Binding-site contacts:
Ligand atom OAB contacts residue ILE33 of chain 1.B at 3.8 Å.
Ligand atom OAC contacts residue LYS52 of chain 1.B at 4.1 Å.
Ligand atom CAI contacts residue HIS67 of chain 1.B at 3.9 Å.
Ligand atom OAD contacts residue VAL39 of chain 1.B at 3.9 Å.
Ligand atom CAJ contacts residue TYR81 of chain 1.B at 3.6 Å (hydrophobic).
Ligand atom OAG contacts residue LYS137 of chain 1.B at 3.4 Å (salt-bridge).
Ligand atom OAQ contacts residue TYR81 of chain 1.B at 4.0 Å.
Ligand atom OAR contacts residue LYS137 of chain 1.B at 4.2 Å.
Ligand atom CAV contacts residue THR29 of chain 1.B at 3.8 Å.
Ligand atom CAI contacts residue LEU141 of chain 1.B at 4.0 Å (hydrophobic).
Ligand atom CBC contacts residue ILE33 of chain 1.B at 3.8 Å (hydrophobic).
Ligand atom CAJ contacts residue HIS67 of chain 1.B at 3.8 Å.
Ligand atom CAK contacts residue ILE33 of chain 1.B at 3.9 Å (hydrophobic).
Ligand atom OAG contacts residue VAL36 of chain 1.B at 4.2 Å.
Ligand atom OAD contacts residue THR29 of chain 1.B at 3.6 Å.
Ligand atom CBD contacts residue LYS137 of chain 1.B at 4.1 Å.
Ligand atom CAN contacts residue LYS137 of chain 1.B at 4.0 Å.
Ligand atom OAD contacts residue ASP26 of chain 1.B at 3.0 Å (salt-bridge).
Ligand atom OAD contacts residue ALA25 of chain 1.B at 3.7 Å.
Ligand atom OAQ contacts residue HIS67 of chain 1.B at 3.7 Å.
Ligand atom CBD contacts residue VAL36 of chain 1.B at 4.0 Å (hydrophobic).
Ligand atom OAB contacts residue GLY140 of chain 1.B at 4.0 Å.
Ligand atom OAQ contacts residue LYS137 of chain 1.B at 4.2 Å.
Ligand atom CAI contacts residue TYR81 of chain 1.B at 3.7 Å (hydrophobic).
Ligand atom OAC contacts residue ALA25 of chain 1.B at 3.9 Å.
Ligand atom CAK contacts residue LYS137 of chain 1.B at 4.1 Å.
Ligand atom OAC contacts residue TYR79 of chain 1.B at 3.9 Å.
Ligand atom CAT contacts residue ILE33 of chain 1.B at 3.7 Å (hydrophobic).
Ligand atom CAY contacts residue LYS137 of chain 1.B at 4.0 Å.
Ligand atom CBA contacts residue LEU54 of chain 1.B at 4.0 Å (hydrophobic).
Ligand atom OAC contacts residue ASP26 of chain 1.B at 3.8 Å.
Ligand atom CAO contacts residue THR29 of chain 1.B at 3.3 Å.
Ligand atom CAY contacts residue VAL36 of chain 1.B at 4.1 Å (hydrophobic).
Ligand atom CBE contacts residue LEU54 of chain 1.B at 3.5 Å (hydrophobic).
Ligand atom CAO contacts residue LEU54 of chain 1.B at 3.7 Å (hydrophobic).
Ligand atom OAR contacts residue ILE33 of chain 1.B at 4.0 Å.
Ligand atom CBE contacts residue HIS67 of chain 1.B at 4.2 Å.
Ligand atom CAN contacts residue ILE33 of chain 1.B at 3.4 Å (hydrophobic).
Ligand atom CAP contacts residue VAL36 of chain 1.B at 4.0 Å (hydrophobic).
Ligand atom CAJ contacts residue LEU141 of chain 1.B at 4.0 Å (hydrophobic).

This small molecule binds to this protein.
Small molecule (SMILES): Oc1cc(O)c2c(c1)O[C@H](c1ccc(O)c(O)c1)[C@H](O)C2

Sequence of chain 1.B:
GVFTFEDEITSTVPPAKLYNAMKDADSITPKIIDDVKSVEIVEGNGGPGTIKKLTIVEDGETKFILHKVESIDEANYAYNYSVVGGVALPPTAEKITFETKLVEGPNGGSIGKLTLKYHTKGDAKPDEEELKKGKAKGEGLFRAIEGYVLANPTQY